Sequence of chain 7.D:
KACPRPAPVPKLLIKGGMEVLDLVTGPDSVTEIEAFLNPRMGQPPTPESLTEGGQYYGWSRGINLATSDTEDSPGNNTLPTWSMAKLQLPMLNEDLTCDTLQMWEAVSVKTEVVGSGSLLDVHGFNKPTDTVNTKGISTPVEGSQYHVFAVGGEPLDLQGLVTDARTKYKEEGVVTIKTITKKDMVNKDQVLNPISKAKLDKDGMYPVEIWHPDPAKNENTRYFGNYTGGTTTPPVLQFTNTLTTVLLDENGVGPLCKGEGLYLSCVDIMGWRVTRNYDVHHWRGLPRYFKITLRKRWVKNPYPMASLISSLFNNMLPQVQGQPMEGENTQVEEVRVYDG

Binding-site contacts:
Ligand atom C11 contacts residue TYR72 of chain 7.D at 4.2 Å (hydrophobic).
Ligand atom C4 contacts residue VAL296 of chain 7.D at 4.2 Å (hydrophobic).
Ligand atom O1B contacts residue ARG77 of chain 7.D at 2.4 Å (salt-bridge).
Ligand atom C6 contacts residue TYR72 of chain 7.D at 3.7 Å (hydrophobic).
Ligand atom C4 contacts residue GLY78 of chain 7.D at 3.9 Å.
Ligand atom O1A contacts residue GLY78 of chain 7.D at 3.8 Å.
Ligand atom C3 contacts residue VAL296 of chain 7.D at 3.6 Å (hydrophobic).
Ligand atom C4 contacts residue ARG77 of chain 7.D at 4.0 Å.
Ligand atom O4 contacts residue GLY78 of chain 7.D at 3.4 Å (h-bond).
Ligand atom O8 contacts residue TYR72 of chain 7.D at 3.4 Å (h-bond).
Ligand atom C2 contacts residue ARG77 of chain 7.D at 4.0 Å.
Ligand atom C4 contacts residue TYR72 of chain 7.D at 3.4 Å (hydrophobic).
Ligand atom O4 contacts residue HIS298 of chain 7.D at 2.7 Å (h-bond).
Ligand atom O1A contacts residue LYS186 of chain 7.D at 4.3 Å.
Ligand atom O8 contacts residue ARG77 of chain 7.D at 3.5 Å (salt-bridge).
Ligand atom N5 contacts residue TYR72 of chain 7.D at 2.9 Å (h-bond).
Ligand atom C6 contacts residue ASN93 of chain 7.D at 3.4 Å.
Ligand atom C5 contacts residue ASN93 of chain 7.D at 4.1 Å.
Ligand atom C3 contacts residue GLY78 of chain 7.D at 3.8 Å.
Ligand atom O3 contacts residue GLY78 of chain 7.D at 3.7 Å.
Ligand atom C2 contacts residue GLY78 of chain 7.D at 4.2 Å.
Ligand atom O4 contacts residue VAL296 of chain 7.D at 3.9 Å.
Ligand atom C3 contacts residue ARG77 of chain 7.D at 3.3 Å.
Ligand atom O4 contacts residue ARG77 of chain 7.D at 4.2 Å.
Ligand atom C6 contacts residue THR94 of chain 7.D at 4.3 Å.
Ligand atom C1 contacts residue ARG77 of chain 7.D at 3.1 Å.
Ligand atom O6 contacts residue ASN93 of chain 7.D at 3.6 Å (h-bond).
Ligand atom O4 contacts residue TYR72 of chain 7.D at 3.7 Å.
Ligand atom O4 contacts residue ASN80 of chain 7.D at 4.1 Å.
Ligand atom O1A contacts residue ARG77 of chain 7.D at 2.7 Å (salt-bridge).
Ligand atom O1B contacts residue TYR72 of chain 7.D at 4.0 Å.
Ligand atom C8 contacts residue ARG77 of chain 7.D at 4.2 Å.
Ligand atom C5 contacts residue TYR72 of chain 7.D at 3.5 Å (hydrophobic).
Ligand atom O4 contacts residue THR291 of chain 7.D at 3.9 Å.
Ligand atom C4 contacts residue HIS298 of chain 7.D at 3.7 Å.
Ligand atom C10 contacts residue TYR72 of chain 7.D at 4.0 Å (hydrophobic).
Ligand atom O1A contacts residue TYR72 of chain 7.D at 3.4 Å.
Ligand atom C1 contacts residue TYR72 of chain 7.D at 3.8 Å (hydrophobic).
Ligand atom C3 contacts residue HIS298 of chain 7.D at 3.8 Å.
Ligand atom C6 contacts residue ASN80 of chain 7.D at 4.3 Å.

Sequence of chain 7.E:
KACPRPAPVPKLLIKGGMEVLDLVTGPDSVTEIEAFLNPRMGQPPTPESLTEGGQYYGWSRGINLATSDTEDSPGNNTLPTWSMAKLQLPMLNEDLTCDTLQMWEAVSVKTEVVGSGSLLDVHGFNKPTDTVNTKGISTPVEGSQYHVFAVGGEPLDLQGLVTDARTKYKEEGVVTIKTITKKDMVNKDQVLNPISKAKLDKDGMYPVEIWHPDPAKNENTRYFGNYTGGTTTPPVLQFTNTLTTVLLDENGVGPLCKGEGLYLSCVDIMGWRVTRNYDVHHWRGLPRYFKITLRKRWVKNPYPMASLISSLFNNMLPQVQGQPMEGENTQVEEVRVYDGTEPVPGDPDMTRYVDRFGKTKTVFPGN

A small-molecule ligand and the protein it binds are described below.
Small molecule (SMILES): CC(=O)N[C@@H]1[C@@H](O[C@@H]2O[C@H](CO)[C@H](O)[C@H](O[C@]3(C(=O)O)C[C@H](O)[C@@H](NC(C)=O)[C@H]([C@H](O)[C@H](O)CO)O3)[C@H]2O)[C@H](O)[C@@H](CO[C@]2(C(=O)O)C[C@H](O)[C@@H](NC(C)=O)[C@H]([C@H](O)[C@H](O)CO)O2)O[C@H]1O